This protein binds this small molecule.
Small molecule (SMILES): CC(C)CCC[C@@H](C)[C@H]1CC[C@H]2[C@@H]3CC=C4C[C@@H](O)CC[C@]4(C)[C@H]3CC[C@]12C

Sequence of chain 1.E:
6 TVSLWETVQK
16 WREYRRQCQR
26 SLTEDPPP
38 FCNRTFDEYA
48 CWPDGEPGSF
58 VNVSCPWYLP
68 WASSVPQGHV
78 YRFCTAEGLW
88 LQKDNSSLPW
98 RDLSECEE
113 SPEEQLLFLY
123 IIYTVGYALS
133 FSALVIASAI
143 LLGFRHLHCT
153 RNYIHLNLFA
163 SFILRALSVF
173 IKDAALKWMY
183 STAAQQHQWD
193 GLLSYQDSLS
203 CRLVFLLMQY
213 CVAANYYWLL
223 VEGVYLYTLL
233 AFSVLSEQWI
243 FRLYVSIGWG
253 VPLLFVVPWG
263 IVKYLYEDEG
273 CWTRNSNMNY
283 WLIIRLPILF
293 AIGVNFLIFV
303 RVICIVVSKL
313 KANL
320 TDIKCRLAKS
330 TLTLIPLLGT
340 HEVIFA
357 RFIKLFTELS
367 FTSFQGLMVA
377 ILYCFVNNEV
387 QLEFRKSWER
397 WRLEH

Binding-site contacts:
Ligand atom C23 contacts residue SER134 of chain 1.E at 4.0 Å.
Ligand atom C24 contacts residue VAL137 of chain 1.E at 4.0 Å (hydrophobic).
Ligand atom C2 contacts residue PHE172 of chain 1.E at 4.1 Å (hydrophobic).
Ligand atom C22 contacts residue SER134 of chain 1.E at 3.4 Å.
Ligand atom C22 contacts residue PHE133 of chain 1.E at 4.5 Å (hydrophobic).
Ligand atom C1 contacts residue PHE172 of chain 1.E at 3.5 Å (hydrophobic).
Ligand atom C25 contacts residue VAL137 of chain 1.E at 4.4 Å (hydrophobic).
Ligand atom C12 contacts residue PHE133 of chain 1.E at 4.3 Å (hydrophobic).
Ligand atom C20 contacts residue PHE133 of chain 1.E at 4.4 Å (hydrophobic).
Ligand atom C11 contacts residue PHE172 of chain 1.E at 3.5 Å (hydrophobic).
Ligand atom C21 contacts residue PHE133 of chain 1.E at 3.4 Å (hydrophobic).
Ligand atom C12 contacts residue PHE172 of chain 1.E at 3.6 Å (hydrophobic).
Ligand atom C9 contacts residue PHE172 of chain 1.E at 3.8 Å (hydrophobic).
Ligand atom C27 contacts residue VAL137 of chain 1.E at 3.6 Å (hydrophobic).
Ligand atom C24 contacts residue SER134 of chain 1.E at 3.4 Å.
Ligand atom C17 contacts residue PHE133 of chain 1.E at 4.4 Å (hydrophobic).